The protein below binds the small molecule below.
Small molecule (SMILES): CC[C@H](C)[C@H](NC(=O)[C@H](CO)NC(=O)[C@H](CCCN=C(N)N)NC(=O)[C@@H](NC(=O)[C@@H]1CCCN1C(=O)[C@@H]1CCCN1C(=O)[C@H](C)N)C(C)C)C(=O)N[C@H](C=O)Cc1ccc(O)cc1

Binding-site contacts:
Ligand atom CB contacts residue ASP233 of chain 8.T at 3.0 Å.
Ligand atom CG contacts residue HIS277 of chain 8.T at 3.8 Å.
Ligand atom N contacts residue THR235 of chain 8.T at 3.9 Å.
Ligand atom O contacts residue ASN281 of chain 8.T at 2.6 Å (h-bond).
Ligand atom N contacts residue THR235 of chain 8.T at 3.5 Å (h-bond).
Ligand atom C contacts residue ASN227 of chain 8.T at 3.5 Å.
Ligand atom O contacts residue THR235 of chain 8.T at 3.1 Å (h-bond).
Ligand atom O contacts residue ASN227 of chain 8.T at 3.6 Å.
Ligand atom CG contacts residue LYS234 of chain 8.T at 3.3 Å.
Ligand atom N contacts residue TYR273 of chain 8.T at 3.9 Å.
Ligand atom O contacts residue TYR94 of chain 8.T at 2.9 Å.
Ligand atom O contacts residue LYS234 of chain 8.T at 3.6 Å.
Ligand atom C contacts residue THR235 of chain 8.T at 3.6 Å.
Ligand atom CG2 contacts residue HIS277 of chain 8.T at 3.3 Å.
Ligand atom C contacts residue TYR94 of chain 8.T at 4.0 Å (hydrophobic).
Ligand atom CA contacts residue THR235 of chain 8.T at 3.6 Å.
Ligand atom CG contacts residue ASP233 of chain 8.T at 3.0 Å.
Ligand atom C contacts residue ASN281 of chain 8.T at 3.8 Å.
Ligand atom CG2 contacts residue GLU236 of chain 8.T at 3.3 Å.
Ligand atom CD contacts residue TYR273 of chain 8.T at 3.3 Å (hydrophobic).
Ligand atom O contacts residue HIS277 of chain 8.T at 3.4 Å.
Ligand atom C contacts residue LEU286 of chain 8.T at 3.8 Å (hydrophobic).
Ligand atom N contacts residue ASN227 of chain 8.T at 3.0 Å (h-bond).
Ligand atom CD1 contacts residue TYR94 of chain 8.T at 3.5 Å (hydrophobic).
Ligand atom CD contacts residue HIS277 of chain 8.T at 3.9 Å.
Ligand atom CG contacts residue TYR273 of chain 8.T at 3.6 Å (hydrophobic).
Ligand atom CB contacts residue TYR238 of chain 8.T at 3.6 Å (hydrophobic).
Ligand atom CG1 contacts residue VAL280 of chain 8.T at 4.0 Å (hydrophobic).
Ligand atom CG2 contacts residue ASN281 of chain 8.T at 3.6 Å.
Ligand atom CB contacts residue LEU286 of chain 8.T at 3.9 Å (hydrophobic).
Ligand atom CB contacts residue HIS277 of chain 8.T at 3.7 Å.
Ligand atom C contacts residue THR235 of chain 8.T at 3.6 Å.
Ligand atom O contacts residue THR235 of chain 8.T at 3.0 Å (h-bond).
Ligand atom CD1 contacts residue TYR91 of chain 8.T at 3.9 Å (hydrophobic).
Ligand atom C contacts residue THR235 of chain 8.T at 3.6 Å.
Ligand atom CG1 contacts residue TYR94 of chain 8.T at 3.8 Å (hydrophobic).
Ligand atom CA contacts residue ASN227 of chain 8.T at 3.7 Å.
Ligand atom O contacts residue LEU286 of chain 8.T at 3.2 Å.
Ligand atom CG2 contacts residue PHE278 of chain 8.T at 3.7 Å (hydrophobic).
Ligand atom CG2 contacts residue LEU286 of chain 8.T at 3.7 Å (hydrophobic).

Sequence of chain 8.T:
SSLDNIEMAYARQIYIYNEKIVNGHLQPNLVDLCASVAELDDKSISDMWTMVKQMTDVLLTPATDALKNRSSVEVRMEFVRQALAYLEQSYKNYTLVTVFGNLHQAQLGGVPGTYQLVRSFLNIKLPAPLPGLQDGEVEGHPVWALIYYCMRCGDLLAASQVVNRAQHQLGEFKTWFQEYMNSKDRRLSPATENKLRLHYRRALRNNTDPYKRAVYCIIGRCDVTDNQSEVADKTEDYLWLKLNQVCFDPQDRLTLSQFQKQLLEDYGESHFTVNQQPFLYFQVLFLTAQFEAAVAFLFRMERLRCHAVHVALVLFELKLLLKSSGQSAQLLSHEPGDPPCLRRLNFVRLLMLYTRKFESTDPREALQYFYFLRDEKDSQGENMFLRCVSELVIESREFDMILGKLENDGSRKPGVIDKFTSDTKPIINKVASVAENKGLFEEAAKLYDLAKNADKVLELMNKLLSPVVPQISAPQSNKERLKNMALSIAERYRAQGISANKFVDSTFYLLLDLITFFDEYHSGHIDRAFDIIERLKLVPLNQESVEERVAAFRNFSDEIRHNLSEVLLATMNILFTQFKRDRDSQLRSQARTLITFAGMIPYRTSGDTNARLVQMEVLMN